Binding-site contacts:
Ligand atom C4 contacts residue HIS250 of chain 2.A at 3.8 Å.
Ligand atom C2 contacts residue GLN160 of chain 2.A at 3.7 Å.
Ligand atom C4 contacts residue GLU221 of chain 2.A at 3.5 Å.
Ligand atom F5 contacts residue FE1 of chain 2.B at 3.8 Å.
Ligand atom N1 contacts residue TRP323 of chain 2.A at 3.7 Å.
Ligand atom O2 contacts residue ILE187 of chain 2.A at 3.7 Å.
Ligand atom O2 contacts residue GLU221 of chain 2.A at 3.7 Å.
Ligand atom N1 contacts residue PHE158 of chain 2.A at 3.9 Å.
Ligand atom C6 contacts residue TRP323 of chain 2.A at 3.3 Å (hydrophobic).
Ligand atom C5 contacts residue ASP317 of chain 2.A at 3.7 Å.
Ligand atom O4 contacts residue HIS67 of chain 2.A at 3.4 Å (h-bond).
Ligand atom F5 contacts residue HIS67 of chain 2.A at 3.6 Å.
Ligand atom O4 contacts residue HIS65 of chain 2.A at 3.7 Å.
Ligand atom O2 contacts residue PHE158 of chain 2.A at 3.5 Å.
Ligand atom C4 contacts residue ASP317 of chain 2.A at 3.5 Å.
Ligand atom C2 contacts residue HIS218 of chain 2.A at 3.5 Å.
Ligand atom N1 contacts residue HIS67 of chain 2.A at 3.8 Å.
Ligand atom N1 contacts residue GLN160 of chain 2.A at 2.9 Å (h-bond).
Ligand atom C5 contacts residue TRP323 of chain 2.A at 3.6 Å (hydrophobic).
Ligand atom O4 contacts residue HIS250 of chain 2.A at 2.9 Å (h-bond).
Ligand atom C4 contacts residue FE1 of chain 2.B at 3.2 Å.
Ligand atom O2 contacts residue LEU85 of chain 2.A at 3.6 Å.
Ligand atom O4 contacts residue FE1 of chain 2.B at 2.0 Å.
Ligand atom F5 contacts residue ASP317 of chain 2.A at 3.2 Å.
Ligand atom N3 contacts residue FE1 of chain 2.B at 3.7 Å.
Ligand atom O4 contacts residue HIS218 of chain 2.A at 3.2 Å (h-bond).
Ligand atom C5 contacts residue HIS67 of chain 2.A at 3.5 Å.
Ligand atom C2 contacts residue GLU221 of chain 2.A at 3.7 Å.
Ligand atom C5 contacts residue FE1 of chain 2.B at 3.4 Å.
Ligand atom O2 contacts residue GLN160 of chain 2.A at 3.1 Å (h-bond).
Ligand atom C6 contacts residue FE1 of chain 2.B at 3.9 Å.
Ligand atom O2 contacts residue HIS218 of chain 2.A at 3.5 Å.
Ligand atom C6 contacts residue HIS67 of chain 2.A at 3.4 Å.
Ligand atom N3 contacts residue HIS218 of chain 2.A at 3.4 Å.
Ligand atom F5 contacts residue TRP323 of chain 2.A at 3.5 Å.
Ligand atom O4 contacts residue GLU221 of chain 2.A at 3.8 Å.
Ligand atom N3 contacts residue LEU85 of chain 2.A at 3.4 Å.
Ligand atom N3 contacts residue GLU221 of chain 2.A at 2.7 Å (salt-bridge).
Ligand atom O4 contacts residue ASP317 of chain 2.A at 2.8 Å (salt-bridge).
Ligand atom C2 contacts residue LEU85 of chain 2.A at 3.6 Å (hydrophobic).

Sequence of chain 2.A:
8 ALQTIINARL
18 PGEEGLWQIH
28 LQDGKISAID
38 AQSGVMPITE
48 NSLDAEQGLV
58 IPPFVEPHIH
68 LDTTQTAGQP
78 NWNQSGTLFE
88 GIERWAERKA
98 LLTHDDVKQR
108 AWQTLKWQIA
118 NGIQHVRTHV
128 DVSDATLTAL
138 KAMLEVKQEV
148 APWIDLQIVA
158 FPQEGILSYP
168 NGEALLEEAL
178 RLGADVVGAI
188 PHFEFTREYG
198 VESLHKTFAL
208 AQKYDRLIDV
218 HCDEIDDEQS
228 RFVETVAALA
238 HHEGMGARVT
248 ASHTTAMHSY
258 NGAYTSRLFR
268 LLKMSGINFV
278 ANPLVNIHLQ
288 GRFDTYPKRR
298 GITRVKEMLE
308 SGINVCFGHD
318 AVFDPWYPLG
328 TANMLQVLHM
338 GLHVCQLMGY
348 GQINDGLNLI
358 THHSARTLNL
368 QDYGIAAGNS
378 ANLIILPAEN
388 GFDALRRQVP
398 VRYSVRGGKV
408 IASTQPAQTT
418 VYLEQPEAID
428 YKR

A protein and the small-molecule ligand that binds it are described below.
Small molecule (SMILES): O=C1NC=C(F)[C@H](O)N1